Binding-site contacts:
Ligand atom S1 contacts residue SER488 of chain 1.C at 3.1 Å (h-bond).
Ligand atom C6 contacts residue SER745 of chain 1.C at 3.3 Å.
Ligand atom C11 contacts residue SER720 of chain 1.B at 3.7 Å.
Ligand atom C10 contacts residue SER745 of chain 1.C at 3.7 Å.
Ligand atom C12 contacts residue PHE486 of chain 1.C at 3.9 Å (hydrophobic).
Ligand atom C11 contacts residue SER488 of chain 1.C at 3.6 Å.
Ligand atom C10 contacts residue PHE486 of chain 1.C at 4.0 Å (hydrophobic).
Ligand atom C1 contacts residue PRO485 of chain 1.C at 3.7 Å (hydrophobic).
Ligand atom C9 contacts residue SER720 of chain 1.B at 3.8 Å.
Ligand atom C8 contacts residue SER745 of chain 1.C at 3.5 Å.
Ligand atom N2 contacts residue PRO485 of chain 1.C at 4.1 Å.
Ligand atom O4 contacts residue MET487 of chain 1.C at 3.6 Å.
Ligand atom O1 contacts residue SER720 of chain 1.B at 2.5 Å (h-bond).
Ligand atom O2 contacts residue SER488 of chain 1.C at 2.4 Å (h-bond).
Ligand atom N3 contacts residue LYS754 of chain 1.C at 3.7 Å.
Ligand atom O4 contacts residue LYS754 of chain 1.C at 3.3 Å.
Ligand atom C14 contacts residue LEU750 of chain 1.C at 4.0 Å (hydrophobic).
Ligand atom N2 contacts residue SER745 of chain 1.C at 2.8 Å (h-bond).
Ligand atom O1 contacts residue SER488 of chain 1.C at 3.2 Å (h-bond).
Ligand atom CL contacts residue LEU750 of chain 1.C at 3.2 Å.
Ligand atom N1 contacts residue PRO485 of chain 1.C at 3.5 Å (h-bond).
Ligand atom O2 contacts residue MET487 of chain 1.C at 3.5 Å.
Ligand atom C3 contacts residue PRO485 of chain 1.B at 3.8 Å (hydrophobic).
Ligand atom C9 contacts residue PHE486 of chain 1.C at 4.1 Å (hydrophobic).
Ligand atom CL contacts residue ASP751 of chain 1.C at 3.0 Å.
Ligand atom N3 contacts residue ASP751 of chain 1.C at 3.3 Å (salt-bridge).
Ligand atom C9 contacts residue SER488 of chain 1.C at 3.9 Å.
Ligand atom C4 contacts residue GLY722 of chain 1.B at 3.2 Å.
Ligand atom C4 contacts residue LYS721 of chain 1.B at 4.1 Å.
Ligand atom C7 contacts residue LYS484 of chain 1.C at 3.8 Å.
Ligand atom S1 contacts residue SER720 of chain 1.B at 3.7 Å.
Ligand atom C8 contacts residue PRO485 of chain 1.C at 4.0 Å (hydrophobic).
Ligand atom O1 contacts residue SER488 of chain 1.B at 3.3 Å (h-bond).
Ligand atom C2 contacts residue PRO485 of chain 1.C at 3.5 Å (hydrophobic).
Ligand atom C14 contacts residue PHE486 of chain 1.C at 3.8 Å (hydrophobic).
Ligand atom C11 contacts residue MET487 of chain 1.C at 3.9 Å (hydrophobic).
Ligand atom C13 contacts residue PHE486 of chain 1.C at 3.8 Å (hydrophobic).
Ligand atom C11 contacts residue PHE486 of chain 1.C at 4.0 Å (hydrophobic).
Ligand atom C1 contacts residue SER745 of chain 1.C at 3.4 Å.
Ligand atom C14 contacts residue SER745 of chain 1.C at 3.7 Å.

A small-molecule ligand and the protein it binds are described below.
Small molecule (SMILES): NS(=O)(=O)c1cc2c(cc1Cl)N[C@H]([C@H]1C[C@H]3C=C[C@@H]1C3)NS2(=O)=O

Sequence of chain 1.C:
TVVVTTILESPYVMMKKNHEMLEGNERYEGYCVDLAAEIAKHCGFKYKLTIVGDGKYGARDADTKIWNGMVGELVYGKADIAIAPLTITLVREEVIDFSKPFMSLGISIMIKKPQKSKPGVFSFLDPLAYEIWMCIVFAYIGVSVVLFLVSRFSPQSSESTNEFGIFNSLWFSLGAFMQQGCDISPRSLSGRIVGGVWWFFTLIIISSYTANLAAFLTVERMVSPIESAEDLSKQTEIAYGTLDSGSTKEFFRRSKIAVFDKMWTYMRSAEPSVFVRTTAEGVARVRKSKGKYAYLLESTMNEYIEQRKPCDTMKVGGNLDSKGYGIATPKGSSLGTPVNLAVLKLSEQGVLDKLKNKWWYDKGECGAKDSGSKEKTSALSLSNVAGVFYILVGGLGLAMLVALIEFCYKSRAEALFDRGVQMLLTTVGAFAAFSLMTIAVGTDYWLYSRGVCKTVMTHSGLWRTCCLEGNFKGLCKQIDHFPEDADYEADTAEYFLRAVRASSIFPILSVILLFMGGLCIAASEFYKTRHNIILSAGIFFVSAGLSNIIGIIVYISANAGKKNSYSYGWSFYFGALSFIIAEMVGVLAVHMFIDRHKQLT

Sequence of chain 1.B:
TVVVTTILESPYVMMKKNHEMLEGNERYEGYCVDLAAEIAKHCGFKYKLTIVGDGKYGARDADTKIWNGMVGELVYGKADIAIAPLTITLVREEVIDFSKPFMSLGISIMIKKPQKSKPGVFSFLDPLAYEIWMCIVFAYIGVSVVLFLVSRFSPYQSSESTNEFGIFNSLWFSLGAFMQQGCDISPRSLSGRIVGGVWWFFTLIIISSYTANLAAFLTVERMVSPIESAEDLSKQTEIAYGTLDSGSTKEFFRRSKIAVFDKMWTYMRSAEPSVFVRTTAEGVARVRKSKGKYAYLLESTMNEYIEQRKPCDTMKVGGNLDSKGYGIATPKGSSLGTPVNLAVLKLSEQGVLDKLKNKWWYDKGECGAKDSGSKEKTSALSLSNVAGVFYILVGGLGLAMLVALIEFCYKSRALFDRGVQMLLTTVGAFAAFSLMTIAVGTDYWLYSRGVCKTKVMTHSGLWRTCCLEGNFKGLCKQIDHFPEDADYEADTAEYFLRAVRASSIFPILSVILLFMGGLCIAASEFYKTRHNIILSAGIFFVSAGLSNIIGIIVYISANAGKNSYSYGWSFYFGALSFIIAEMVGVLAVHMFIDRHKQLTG